Binding-site contacts:
Ligand atom C8 contacts residue ASP178 of chain 1.A at 3.6 Å.
Ligand atom N4 contacts residue GLN112 of chain 1.A at 3.0 Å (h-bond).
Ligand atom C1 contacts residue LEU71 of chain 1.A at 3.3 Å (hydrophobic).
Ligand atom C1 contacts residue TYR82 of chain 1.A at 3.6 Å (hydrophobic).
Ligand atom N contacts residue MET111 of chain 1.A at 3.6 Å.
Ligand atom O contacts residue PHE179 of chain 1.A at 2.7 Å (h-bond).
Ligand atom C6 contacts residue PHE179 of chain 1.A at 3.7 Å (hydrophobic).
Ligand atom C20 contacts residue LEU113 of chain 1.A at 3.7 Å (hydrophobic).
Ligand atom C9 contacts residue MET111 of chain 1.A at 3.8 Å (hydrophobic).
Ligand atom O1 contacts residue GLY177 of chain 1.A at 3.8 Å.
Ligand atom C19 contacts residue CYS114 of chain 1.A at 3.7 Å (hydrophobic).
Ligand atom C4 contacts residue MET111 of chain 1.A at 3.7 Å (hydrophobic).
Ligand atom C11 contacts residue VAL35 of chain 1.A at 3.6 Å (hydrophobic).
Ligand atom C13 contacts residue ASP178 of chain 1.A at 3.3 Å.
Ligand atom C12 contacts residue ASP178 of chain 1.A at 3.4 Å.
Ligand atom O1 contacts residue PHE179 of chain 1.A at 3.5 Å.
Ligand atom N3 contacts residue CYS114 of chain 1.A at 3.0 Å (h-bond).
Ligand atom N4 contacts residue VAL80 of chain 1.A at 3.8 Å.
Ligand atom C contacts residue MET111 of chain 1.A at 3.8 Å (hydrophobic).
Ligand atom C10 contacts residue ASP178 of chain 1.A at 3.9 Å.
Ligand atom C12 contacts residue GLY177 of chain 1.A at 3.7 Å.
Ligand atom C contacts residue LEU71 of chain 1.A at 3.5 Å (hydrophobic).
Ligand atom C2 contacts residue LEU71 of chain 1.A at 3.7 Å (hydrophobic).
Ligand atom F contacts residue VAL80 of chain 1.A at 3.8 Å.
Ligand atom C7 contacts residue MET111 of chain 1.A at 3.8 Å (hydrophobic).
Ligand atom C5 contacts residue MET111 of chain 1.A at 3.7 Å (hydrophobic).
Ligand atom C20 contacts residue CYS114 of chain 1.A at 3.1 Å (hydrophobic).
Ligand atom N1 contacts residue PHE167 of chain 1.A at 3.6 Å.
Ligand atom N contacts residue ASP178 of chain 1.A at 3.7 Å.
Ligand atom C9 contacts residue ASP178 of chain 1.A at 3.5 Å.
Ligand atom F contacts residue LEU74 of chain 1.A at 3.7 Å.
Ligand atom C12 contacts residue VAL80 of chain 1.A at 3.8 Å (hydrophobic).
Ligand atom C3 contacts residue LEU71 of chain 1.A at 3.8 Å (hydrophobic).
Ligand atom F contacts residue ILE79 of chain 1.A at 3.7 Å.
Ligand atom F contacts residue LEU71 of chain 1.A at 3.4 Å.
Ligand atom N4 contacts residue ALA48 of chain 1.A at 3.7 Å.
Ligand atom O contacts residue ASP178 of chain 1.A at 3.7 Å.
Ligand atom N4 contacts residue CYS114 of chain 1.A at 3.7 Å.
Ligand atom C18 contacts residue PHE167 of chain 1.A at 3.7 Å (hydrophobic).
Ligand atom C21 contacts residue ALA48 of chain 1.A at 3.6 Å (hydrophobic).

A protein and the small-molecule ligand that binds it are described below.
Small molecule (SMILES): Cc1nc(N)c2c(-c3ccc(NC(=O)[C@H](O)c4cccc(F)c4)cc3C)cn(C)c2n1

Sequence of chain 1.A:
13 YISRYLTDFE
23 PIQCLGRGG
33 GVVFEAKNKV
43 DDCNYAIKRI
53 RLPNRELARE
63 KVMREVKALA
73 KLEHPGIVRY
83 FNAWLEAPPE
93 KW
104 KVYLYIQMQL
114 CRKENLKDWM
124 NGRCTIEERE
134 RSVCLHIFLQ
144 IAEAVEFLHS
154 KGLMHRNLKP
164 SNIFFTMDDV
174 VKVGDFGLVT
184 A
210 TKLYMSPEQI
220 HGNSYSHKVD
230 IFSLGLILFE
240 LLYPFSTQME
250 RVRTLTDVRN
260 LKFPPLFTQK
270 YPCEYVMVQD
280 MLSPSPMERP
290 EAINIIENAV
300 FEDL